Binding-site contacts:
Ligand atom O09 contacts residue ALA47 of chain 2.A at 4.0 Å.
Ligand atom C08 contacts residue MET90 of chain 2.A at 3.9 Å (hydrophobic).
Ligand atom C14 contacts residue ASN43 of chain 2.A at 3.4 Å.
Ligand atom C14 contacts residue VAL178 of chain 2.A at 4.1 Å (hydrophobic).
Ligand atom C01 contacts residue MET90 of chain 2.A at 3.6 Å (hydrophobic).
Ligand atom C12 contacts residue SER44 of chain 2.A at 4.3 Å.
Ligand atom O09 contacts residue GLY89 of chain 2.A at 3.9 Å.
Ligand atom C10 contacts residue THR176 of chain 2.A at 4.0 Å.
Ligand atom O16 contacts residue ASN43 of chain 2.A at 3.5 Å.
Ligand atom C12 contacts residue ALA47 of chain 2.A at 4.1 Å (hydrophobic).
Ligand atom O16 contacts residue PHE130 of chain 2.A at 4.1 Å.
Ligand atom C11 contacts residue MET90 of chain 2.A at 3.9 Å (hydrophobic).
Ligand atom O16 contacts residue LEU40 of chain 2.A at 3.6 Å.
Ligand atom C10 contacts residue MET90 of chain 2.A at 4.1 Å (hydrophobic).
Ligand atom C15 contacts residue ASN43 of chain 2.A at 3.9 Å.
Ligand atom C14 contacts residue THR176 of chain 2.A at 4.3 Å.
Ligand atom C07 contacts residue LYS50 of chain 2.A at 3.8 Å.
Ligand atom N03 contacts residue ALA47 of chain 2.A at 3.8 Å.
Ligand atom O09 contacts residue THR176 of chain 2.A at 2.7 Å (h-bond).
Ligand atom C11 contacts residue THR176 of chain 2.A at 4.4 Å.
Ligand atom C13 contacts residue SER44 of chain 2.A at 3.8 Å.
Ligand atom C08 contacts residue THR176 of chain 2.A at 3.7 Å.
Ligand atom C07 contacts residue ALA47 of chain 2.A at 4.2 Å (hydrophobic).
Ligand atom C13 contacts residue ASP85 of chain 2.A at 3.5 Å.
Ligand atom O16 contacts residue VAL178 of chain 2.A at 3.6 Å.
Ligand atom C01 contacts residue ALA47 of chain 2.A at 4.2 Å (hydrophobic).
Ligand atom C01 contacts residue ILE88 of chain 2.A at 3.9 Å (hydrophobic).
Ligand atom C08 contacts residue ALA47 of chain 2.A at 3.9 Å (hydrophobic).
Ligand atom C07 contacts residue ASP46 of chain 2.A at 4.2 Å.
Ligand atom O09 contacts residue MET90 of chain 2.A at 3.5 Å.
Ligand atom C12 contacts residue THR176 of chain 2.A at 3.7 Å.
Ligand atom C12 contacts residue ASN43 of chain 2.A at 4.0 Å.
Ligand atom C02 contacts residue ILE88 of chain 2.A at 3.7 Å (hydrophobic).
Ligand atom C13 contacts residue ASN43 of chain 2.A at 3.7 Å.
Ligand atom C13 contacts residue THR176 of chain 2.A at 3.9 Å.
Ligand atom C01 contacts residue GLY89 of chain 2.A at 3.6 Å.
Ligand atom N06 contacts residue MET90 of chain 2.A at 4.0 Å.
Ligand atom C12 contacts residue ASP85 of chain 2.A at 3.4 Å.
Ligand atom N06 contacts residue ALA47 of chain 2.A at 3.9 Å.
Ligand atom C15 contacts residue PHE130 of chain 2.A at 4.4 Å (hydrophobic).

Sequence of chain 2.A:
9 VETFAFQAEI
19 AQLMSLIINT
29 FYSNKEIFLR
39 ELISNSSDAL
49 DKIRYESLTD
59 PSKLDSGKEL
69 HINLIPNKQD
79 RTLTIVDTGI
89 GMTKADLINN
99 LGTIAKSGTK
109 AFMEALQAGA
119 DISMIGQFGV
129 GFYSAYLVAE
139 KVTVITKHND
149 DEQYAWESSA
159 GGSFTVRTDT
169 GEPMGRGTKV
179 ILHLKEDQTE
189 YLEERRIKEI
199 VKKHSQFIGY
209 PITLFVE

This protein binds this small molecule.
Small molecule (SMILES): CN1CCN(C(=O)c2ccc(O)cc2)CC1